Binding-site contacts:
Ligand atom C6 contacts residue TYR198 of chain 1.A at 4.1 Å (hydrophobic).
Ligand atom C6 contacts residue THR181 of chain 1.A at 3.9 Å.
Ligand atom O7 contacts residue ASN179 of chain 1.A at 3.3 Å (h-bond).
Ligand atom C8 contacts residue VAL307 of chain 1.A at 4.0 Å (hydrophobic).
Ligand atom C4 contacts residue ASN179 of chain 1.A at 4.2 Å.
Ligand atom C1 contacts residue ASN305 of chain 1.A at 4.0 Å.
Ligand atom N2 contacts residue VAL307 of chain 1.A at 4.2 Å.
Ligand atom C1 contacts residue GLU200 of chain 1.A at 4.3 Å.
Ligand atom N2 contacts residue ASN179 of chain 1.A at 3.0 Å (h-bond).
Ligand atom C2 contacts residue ASN179 of chain 1.A at 2.5 Å.
Ligand atom C3 contacts residue ASN179 of chain 1.A at 3.8 Å.
Ligand atom O6 contacts residue TYR198 of chain 1.A at 4.3 Å.
Ligand atom C7 contacts residue VAL307 of chain 1.A at 4.3 Å (hydrophobic).
Ligand atom C7 contacts residue ASN179 of chain 1.A at 3.4 Å.
Ligand atom O5 contacts residue GLU200 of chain 1.A at 3.4 Å (salt-bridge).
Ligand atom C6 contacts residue GLU200 of chain 1.A at 4.0 Å.
Ligand atom O6 contacts residue GLU200 of chain 1.A at 3.1 Å (salt-bridge).
Ligand atom C1 contacts residue ASN179 of chain 1.A at 1.4 Å.
Ligand atom O5 contacts residue THR181 of chain 1.A at 3.7 Å.
Ligand atom C5 contacts residue ASN179 of chain 1.A at 3.6 Å.
Ligand atom C5 contacts residue THR181 of chain 1.A at 3.8 Å.
Ligand atom C5 contacts residue GLU200 of chain 1.A at 4.3 Å.
Ligand atom O5 contacts residue ASN179 of chain 1.A at 2.3 Å (h-bond).
Ligand atom C1 contacts residue THR181 of chain 1.A at 4.2 Å.

Sequence of chain 1.A:
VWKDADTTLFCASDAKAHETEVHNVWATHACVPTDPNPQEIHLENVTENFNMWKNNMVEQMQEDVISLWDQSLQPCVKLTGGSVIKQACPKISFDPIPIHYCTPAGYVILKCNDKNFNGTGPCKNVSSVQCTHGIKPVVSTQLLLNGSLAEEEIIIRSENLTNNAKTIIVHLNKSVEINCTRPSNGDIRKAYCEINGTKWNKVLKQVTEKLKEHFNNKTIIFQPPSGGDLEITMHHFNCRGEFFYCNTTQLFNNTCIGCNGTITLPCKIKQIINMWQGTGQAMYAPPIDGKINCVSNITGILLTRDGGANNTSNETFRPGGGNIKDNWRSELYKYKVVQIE

This protein binds this small molecule.
Small molecule (SMILES): CC(=O)N[C@@H]1[C@@H](O)[C@H](O)[C@@H](CO)O[C@H]1O